Binding-site contacts:
Ligand atom C contacts residue GLU63 of chain 1.A at 3.6 Å.
Ligand atom CG contacts residue GLU76 of chain 1.A at 3.3 Å.
Ligand atom N contacts residue TYR159 of chain 1.A at 3.4 Å.
Ligand atom N contacts residue TYR7 of chain 1.A at 2.9 Å (h-bond).
Ligand atom N contacts residue GLU63 of chain 1.A at 2.8 Å (salt-bridge).
Ligand atom CG contacts residue TYR99 of chain 1.A at 3.3 Å (hydrophobic).
Ligand atom C contacts residue TYR7 of chain 1.A at 3.3 Å (hydrophobic).
Ligand atom CE contacts residue ASP156 of chain 1.A at 3.2 Å.
Ligand atom O contacts residue TYR84 of chain 1.A at 2.7 Å (h-bond).
Ligand atom O contacts residue TRP147 of chain 1.A at 3.0 Å (h-bond).
Ligand atom O contacts residue TYR7 of chain 1.A at 3.6 Å.
Ligand atom OE1 contacts residue LYS45 of chain 1.A at 2.7 Å (salt-bridge).
Ligand atom N contacts residue SER77 of chain 1.A at 2.9 Å (h-bond).
Ligand atom N contacts residue TYR171 of chain 1.A at 2.7 Å (h-bond).
Ligand atom OXT contacts residue TYR84 of chain 1.A at 3.3 Å (h-bond).
Ligand atom CD contacts residue TYR99 of chain 1.A at 3.4 Å (hydrophobic).
Ligand atom N contacts residue TYR99 of chain 1.A at 3.0 Å (h-bond).
Ligand atom CA contacts residue TYR159 of chain 1.A at 3.5 Å (hydrophobic).
Ligand atom O contacts residue THR143 of chain 1.A at 2.6 Å (h-bond).
Ligand atom CB contacts residue SER77 of chain 1.A at 3.5 Å.
Ligand atom CA contacts residue TYR171 of chain 1.A at 3.4 Å (hydrophobic).
Ligand atom CA contacts residue TYR7 of chain 1.A at 3.2 Å (hydrophobic).
Ligand atom C contacts residue TYR84 of chain 1.A at 3.4 Å (hydrophobic).
Ligand atom N contacts residue TYR7 of chain 1.A at 3.5 Å (h-bond).
Ligand atom O contacts residue ARG62 of chain 1.A at 2.9 Å (salt-bridge).
Ligand atom SD contacts residue ASP156 of chain 1.A at 3.4 Å (salt-bridge).
Ligand atom OE2 contacts residue HIS9 of chain 1.A at 2.8 Å (h-bond).
Ligand atom OXT contacts residue ASN80 of chain 1.A at 2.8 Å (h-bond).
Ligand atom CA contacts residue SER77 of chain 1.A at 3.3 Å.
Ligand atom O contacts residue LYS146 of chain 1.A at 3.4 Å (salt-bridge).
Ligand atom CA contacts residue GLU63 of chain 1.A at 3.4 Å.
Ligand atom OXT contacts residue LYS146 of chain 1.A at 2.9 Å (salt-bridge).
Ligand atom OE2 contacts residue TYR99 of chain 1.A at 2.6 Å (h-bond).
Ligand atom CD1 contacts residue SER77 of chain 1.A at 3.5 Å.
Ligand atom CB contacts residue TYR99 of chain 1.A at 3.2 Å (hydrophobic).
Ligand atom CA contacts residue TYR99 of chain 1.A at 3.4 Å (hydrophobic).
Ligand atom C contacts residue LYS146 of chain 1.A at 3.4 Å.
Ligand atom CB contacts residue THR73 of chain 1.A at 3.4 Å.
Ligand atom CG contacts residue TYR7 of chain 1.A at 3.5 Å (hydrophobic).
Ligand atom O contacts residue TYR159 of chain 1.A at 2.6 Å (h-bond).

Sequence of chain 1.A:
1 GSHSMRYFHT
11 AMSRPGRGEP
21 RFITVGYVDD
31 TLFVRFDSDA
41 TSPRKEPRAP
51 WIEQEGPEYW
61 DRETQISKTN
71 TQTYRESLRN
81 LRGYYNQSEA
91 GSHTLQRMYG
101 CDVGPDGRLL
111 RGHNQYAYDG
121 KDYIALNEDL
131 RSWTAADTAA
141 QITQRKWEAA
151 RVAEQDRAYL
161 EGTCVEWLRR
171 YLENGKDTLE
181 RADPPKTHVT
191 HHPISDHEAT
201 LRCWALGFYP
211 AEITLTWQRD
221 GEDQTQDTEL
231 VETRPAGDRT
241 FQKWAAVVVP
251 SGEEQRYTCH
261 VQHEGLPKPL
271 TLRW

The protein below binds the small molecule below.
Small molecule (SMILES): CC(C)C[C@H](NC(=O)[C@@H]1CCCN1C(=O)[C@H](CO)NC(=O)[C@@H]1CCCN1)C(=O)O.CSCC[C@H](NC(=O)[C@H](CCC(=O)O)NC(=O)[C@H](C)N)C(=O)N[C@H](C=O)Cc1ccc(O)cc1